A protein and the small-molecule ligand that binds it are described below.
Small molecule (SMILES): Cc1c(Cl)c(C)[n+]([O-])c(Cl)c1-c1noc(-c2cc(O)c(O)c([N+](=O)[O-])c2)n1

Binding-site contacts:
Ligand atom C15 contacts residue TRP40 of chain 1.B at 3.9 Å (hydrophobic).
Ligand atom O24 contacts residue SAM1 of chain 1.J at 2.8 Å.
Ligand atom O24 contacts residue ASN172 of chain 1.B at 2.7 Å (h-bond).
Ligand atom C21 contacts residue ASN172 of chain 1.B at 3.0 Å.
Ligand atom O27 contacts residue HIS144 of chain 1.B at 3.2 Å (h-bond).
Ligand atom O23 contacts residue GLU201 of chain 1.B at 2.5 Å (salt-bridge).
Ligand atom O27 contacts residue ASP143 of chain 1.B at 3.8 Å.
Ligand atom C21 contacts residue GLU201 of chain 1.B at 3.1 Å.
Ligand atom O27 contacts residue LYS146 of chain 1.B at 2.6 Å (salt-bridge).
Ligand atom O23 contacts residue ASN172 of chain 1.B at 2.7 Å (h-bond).
Ligand atom C01 contacts residue LEU200 of chain 1.B at 3.7 Å (hydrophobic).
Ligand atom N05 contacts residue VAL175 of chain 1.B at 3.9 Å.
Ligand atom N16 contacts residue PRO176 of chain 1.B at 3.8 Å.
Ligand atom CL2 contacts residue PRO176 of chain 1.B at 3.6 Å.
Ligand atom C22 contacts residue ASN172 of chain 1.B at 3.6 Å.
Ligand atom O23 contacts residue MG1 of chain 1.L at 2.1 Å.
Ligand atom N25 contacts residue LYS146 of chain 1.B at 3.4 Å (salt-bridge).
Ligand atom O23 contacts residue ASP171 of chain 1.B at 3.1 Å (salt-bridge).
Ligand atom C19 contacts residue LYS146 of chain 1.B at 3.5 Å.
Ligand atom O14 contacts residue PRO176 of chain 1.B at 3.6 Å.
Ligand atom O24 contacts residue MG1 of chain 1.L at 2.0 Å.
Ligand atom O27 contacts residue SAM1 of chain 1.J at 3.2 Å.
Ligand atom O24 contacts residue LYS146 of chain 1.B at 2.8 Å (salt-bridge).
Ligand atom CL1 contacts residue MET203 of chain 1.B at 3.1 Å.
Ligand atom O26 contacts residue TRP145 of chain 1.B at 3.2 Å.
Ligand atom C01 contacts residue TRP40 of chain 1.B at 3.6 Å (hydrophobic).
Ligand atom O27 contacts residue TRP145 of chain 1.B at 3.7 Å.
Ligand atom C17 contacts residue PRO176 of chain 1.B at 3.8 Å (hydrophobic).
Ligand atom C07 contacts residue LEU200 of chain 1.B at 3.7 Å (hydrophobic).
Ligand atom C04 contacts residue VAL175 of chain 1.B at 3.7 Å (hydrophobic).
Ligand atom C20 contacts residue SAM1 of chain 1.J at 3.7 Å.
Ligand atom CL2 contacts residue VAL175 of chain 1.B at 3.9 Å.
Ligand atom O24 contacts residue ASP143 of chain 1.B at 2.7 Å (salt-bridge).
Ligand atom C02 contacts residue LEU200 of chain 1.B at 3.5 Å (hydrophobic).
Ligand atom C20 contacts residue MG1 of chain 1.L at 2.9 Å.
Ligand atom C22 contacts residue GLU201 of chain 1.B at 3.3 Å.
Ligand atom C15 contacts residue PRO176 of chain 1.B at 3.6 Å (hydrophobic).
Ligand atom C21 contacts residue MG1 of chain 1.L at 2.9 Å.
Ligand atom C20 contacts residue LYS146 of chain 1.B at 3.4 Å.
Ligand atom C20 contacts residue ASN172 of chain 1.B at 3.0 Å.

Sequence of chain 1.B:
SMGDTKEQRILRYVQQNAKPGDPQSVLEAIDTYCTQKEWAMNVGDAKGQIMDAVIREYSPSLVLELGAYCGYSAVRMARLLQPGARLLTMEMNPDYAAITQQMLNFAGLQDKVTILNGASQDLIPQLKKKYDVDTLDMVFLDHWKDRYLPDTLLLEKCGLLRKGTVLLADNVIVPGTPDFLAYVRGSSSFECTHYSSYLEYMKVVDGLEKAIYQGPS